Binding-site contacts:
Ligand atom N2 contacts residue ASN231 of chain 1.A at 2.9 Å (h-bond).
Ligand atom C3 contacts residue ASN231 of chain 1.A at 3.8 Å.
Ligand atom C4 contacts residue ASN231 of chain 1.A at 4.3 Å.
Ligand atom C2 contacts residue ASN231 of chain 1.A at 2.5 Å.
Ligand atom O5 contacts residue ASN231 of chain 1.A at 2.4 Å (h-bond).
Ligand atom O7 contacts residue ASN231 of chain 1.A at 3.9 Å.
Ligand atom C1 contacts residue ASN231 of chain 1.A at 1.5 Å.
Ligand atom C7 contacts residue ASN231 of chain 1.A at 3.6 Å.
Ligand atom C5 contacts residue ASN231 of chain 1.A at 3.7 Å.

Sequence of chain 1.A:
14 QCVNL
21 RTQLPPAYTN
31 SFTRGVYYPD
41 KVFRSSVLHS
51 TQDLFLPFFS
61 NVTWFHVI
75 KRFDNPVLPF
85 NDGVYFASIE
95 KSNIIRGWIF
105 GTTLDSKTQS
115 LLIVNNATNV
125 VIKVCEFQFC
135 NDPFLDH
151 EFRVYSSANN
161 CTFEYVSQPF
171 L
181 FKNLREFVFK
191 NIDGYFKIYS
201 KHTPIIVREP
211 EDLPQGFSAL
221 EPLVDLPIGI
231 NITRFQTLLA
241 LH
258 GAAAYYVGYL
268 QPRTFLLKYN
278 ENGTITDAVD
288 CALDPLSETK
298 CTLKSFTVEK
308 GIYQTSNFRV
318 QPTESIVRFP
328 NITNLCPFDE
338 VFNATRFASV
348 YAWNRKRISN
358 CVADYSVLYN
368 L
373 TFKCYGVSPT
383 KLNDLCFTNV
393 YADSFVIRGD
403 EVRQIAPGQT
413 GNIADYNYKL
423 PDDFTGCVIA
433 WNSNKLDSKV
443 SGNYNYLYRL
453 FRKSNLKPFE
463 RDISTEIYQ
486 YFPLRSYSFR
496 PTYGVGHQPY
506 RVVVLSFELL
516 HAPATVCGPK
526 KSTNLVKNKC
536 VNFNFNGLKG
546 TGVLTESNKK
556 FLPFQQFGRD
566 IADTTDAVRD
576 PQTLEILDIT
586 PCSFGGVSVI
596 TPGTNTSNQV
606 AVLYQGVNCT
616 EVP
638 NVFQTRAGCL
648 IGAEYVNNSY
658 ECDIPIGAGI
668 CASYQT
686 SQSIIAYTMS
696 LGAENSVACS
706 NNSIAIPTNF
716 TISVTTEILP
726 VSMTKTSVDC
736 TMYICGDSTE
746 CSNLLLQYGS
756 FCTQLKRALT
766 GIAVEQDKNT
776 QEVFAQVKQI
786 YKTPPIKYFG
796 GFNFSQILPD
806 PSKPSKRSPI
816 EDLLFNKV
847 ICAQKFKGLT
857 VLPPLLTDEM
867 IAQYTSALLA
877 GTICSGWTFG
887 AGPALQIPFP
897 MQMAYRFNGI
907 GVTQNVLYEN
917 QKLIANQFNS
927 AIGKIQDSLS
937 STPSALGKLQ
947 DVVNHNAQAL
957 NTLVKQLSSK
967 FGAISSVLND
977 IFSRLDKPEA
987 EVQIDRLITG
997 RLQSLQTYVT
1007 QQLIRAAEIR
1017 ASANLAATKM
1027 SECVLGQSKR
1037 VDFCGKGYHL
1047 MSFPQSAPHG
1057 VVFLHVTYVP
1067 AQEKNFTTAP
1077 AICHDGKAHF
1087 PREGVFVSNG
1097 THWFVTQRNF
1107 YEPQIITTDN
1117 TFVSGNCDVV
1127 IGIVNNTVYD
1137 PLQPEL

This protein binds this small molecule.
Small molecule (SMILES): CC(=O)N[C@@H]1[C@@H](O)[C@H](O)[C@@H](CO)O[C@H]1O